Binding-site contacts:
Ligand atom N contacts residue ASP92 of chain 1.A at 3.0 Å (salt-bridge).
Ligand atom C contacts residue GLY57 of chain 1.A at 4.4 Å.
Ligand atom O contacts residue THR91 of chain 1.A at 4.5 Å.
Ligand atom CD contacts residue GLY90 of chain 1.A at 4.1 Å.
Ligand atom OE1 contacts residue THR91 of chain 1.A at 2.5 Å (h-bond).
Ligand atom CG contacts residue GLY90 of chain 1.A at 4.4 Å.
Ligand atom OE2 contacts residue THR91 of chain 1.A at 2.9 Å (h-bond).
Ligand atom O contacts residue GLY57 of chain 1.A at 3.4 Å.
Ligand atom C contacts residue THR91 of chain 1.A at 4.1 Å.
Ligand atom C contacts residue ASP92 of chain 1.A at 4.2 Å.
Ligand atom N contacts residue GLN59 of chain 1.A at 3.5 Å (h-bond).
Ligand atom OE1 contacts residue GLY90 of chain 1.A at 3.1 Å.
Ligand atom OE1 contacts residue ALA116 of chain 1.A at 3.4 Å (h-bond).
Ligand atom CG contacts residue ALA116 of chain 1.A at 4.3 Å (hydrophobic).
Ligand atom N contacts residue ASN250 of chain 1.B at 3.3 Å (h-bond).
Ligand atom OE2 contacts residue MET117 of chain 1.A at 4.2 Å.
Ligand atom OE1 contacts residue HIS89 of chain 1.A at 4.4 Å.
Ligand atom CA contacts residue ASP92 of chain 1.A at 4.3 Å.
Ligand atom OXT contacts residue THR91 of chain 1.A at 3.4 Å (h-bond).
Ligand atom O contacts residue GLY90 of chain 1.A at 3.2 Å.
Ligand atom OXT contacts residue GLY90 of chain 1.A at 3.3 Å.
Ligand atom OXT contacts residue SER58 of chain 1.A at 3.0 Å (h-bond).
Ligand atom OXT contacts residue ASP92 of chain 1.A at 3.3 Å (salt-bridge).
Ligand atom CB contacts residue GLU285 of chain 1.B at 3.4 Å.
Ligand atom CA contacts residue GLN59 of chain 1.A at 3.7 Å.
Ligand atom O contacts residue SER58 of chain 1.A at 2.9 Å (h-bond).
Ligand atom C contacts residue GLY90 of chain 1.A at 3.6 Å.
Ligand atom C contacts residue SER58 of chain 1.A at 3.6 Å.
Ligand atom CD contacts residue THR91 of chain 1.A at 3.3 Å.
Ligand atom OE2 contacts residue ALA116 of chain 1.A at 3.0 Å (h-bond).
Ligand atom O contacts residue GLN59 of chain 1.A at 3.6 Å.
Ligand atom CA contacts residue GLU285 of chain 1.B at 3.4 Å.
Ligand atom OXT contacts residue GLN59 of chain 1.A at 3.9 Å.
Ligand atom N contacts residue GLU285 of chain 1.B at 2.7 Å (salt-bridge).
Ligand atom C contacts residue GLN59 of chain 1.A at 3.5 Å.
Ligand atom CD contacts residue ALA116 of chain 1.A at 3.3 Å (hydrophobic).

Sequence of chain 1.B:
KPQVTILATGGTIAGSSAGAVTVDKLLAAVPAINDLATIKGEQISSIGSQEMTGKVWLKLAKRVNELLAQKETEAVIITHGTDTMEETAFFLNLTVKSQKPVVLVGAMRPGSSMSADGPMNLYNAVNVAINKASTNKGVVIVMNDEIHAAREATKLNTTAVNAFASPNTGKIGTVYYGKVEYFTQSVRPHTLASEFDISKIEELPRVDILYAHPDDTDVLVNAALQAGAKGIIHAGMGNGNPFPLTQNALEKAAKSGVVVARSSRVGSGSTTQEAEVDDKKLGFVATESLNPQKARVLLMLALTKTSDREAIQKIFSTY

Sequence of chain 1.A:
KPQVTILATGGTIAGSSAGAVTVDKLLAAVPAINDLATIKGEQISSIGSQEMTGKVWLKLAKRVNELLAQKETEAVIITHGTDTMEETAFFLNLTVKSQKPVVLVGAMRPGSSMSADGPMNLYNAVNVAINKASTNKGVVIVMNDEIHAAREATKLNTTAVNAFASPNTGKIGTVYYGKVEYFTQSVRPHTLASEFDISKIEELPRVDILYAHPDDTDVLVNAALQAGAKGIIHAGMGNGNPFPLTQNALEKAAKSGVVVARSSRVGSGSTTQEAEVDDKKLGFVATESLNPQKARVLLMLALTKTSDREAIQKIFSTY

The protein below binds the small molecule below.
Small molecule (SMILES): N[C@@H](CCC(=O)O)C(=O)O